Binding-site contacts:
Ligand atom CAW contacts residue ALA92 of chain 1.B at 3.2 Å (hydrophobic).
Ligand atom CAP contacts residue GLU96 of chain 1.B at 2.9 Å.
Ligand atom CBA contacts residue ALA47 of chain 1.B at 3.2 Å (hydrophobic).
Ligand atom NAB contacts residue SER55 of chain 1.B at 2.9 Å (h-bond).
Ligand atom CAG contacts residue LEU93 of chain 1.B at 3.9 Å (hydrophobic).
Ligand atom CAO contacts residue HIS103 of chain 1.B at 3.8 Å.
Ligand atom CAG contacts residue ALA47 of chain 1.B at 3.8 Å (hydrophobic).
Ligand atom CAW contacts residue ALA47 of chain 1.B at 3.5 Å (hydrophobic).
Ligand atom CAN contacts residue ALA92 of chain 1.B at 3.3 Å (hydrophobic).
Ligand atom BRD contacts residue ALA58 of chain 1.B at 3.8 Å.
Ligand atom CAL contacts residue ALA92 of chain 1.B at 3.6 Å (hydrophobic).
Ligand atom CAV contacts residue SER99 of chain 1.B at 3.9 Å.
Ligand atom CAF contacts residue LEU100 of chain 1.B at 3.8 Å (hydrophobic).
Ligand atom CAO contacts residue SER55 of chain 1.B at 3.5 Å.
Ligand atom CAY contacts residue VAL50 of chain 1.B at 3.8 Å (hydrophobic).
Ligand atom CAM contacts residue LEU100 of chain 1.B at 3.5 Å (hydrophobic).
Ligand atom CAE contacts residue GLU96 of chain 1.B at 3.6 Å.
Ligand atom CAX contacts residue SER55 of chain 1.B at 3.7 Å.
Ligand atom CAY contacts residue GLU96 of chain 1.B at 3.6 Å.
Ligand atom CAN contacts residue ALA47 of chain 1.B at 3.9 Å (hydrophobic).
Ligand atom CBB contacts residue LEU100 of chain 1.B at 3.8 Å (hydrophobic).
Ligand atom CBC contacts residue ALA92 of chain 1.B at 3.7 Å (hydrophobic).
Ligand atom CAY contacts residue LEU93 of chain 1.B at 3.5 Å (hydrophobic).
Ligand atom CAJ contacts residue VAL50 of chain 1.B at 3.4 Å (hydrophobic).
Ligand atom CAF contacts residue GLU96 of chain 1.B at 3.8 Å.
Ligand atom CAI contacts residue VAL50 of chain 1.B at 3.4 Å (hydrophobic).
Ligand atom CAH contacts residue LEU100 of chain 1.B at 3.6 Å (hydrophobic).
Ligand atom CAI contacts residue LEU93 of chain 1.B at 3.5 Å (hydrophobic).
Ligand atom CAZ contacts residue GLU96 of chain 1.B at 3.6 Å.
Ligand atom CAR contacts residue ARG51 of chain 1.B at 3.7 Å.
Ligand atom CAT contacts residue SER55 of chain 1.B at 3.9 Å.
Ligand atom CAQ contacts residue ALA47 of chain 1.B at 3.6 Å (hydrophobic).
Ligand atom CAJ contacts residue LEU93 of chain 1.B at 2.7 Å (hydrophobic).
Ligand atom CAE contacts residue LEU93 of chain 1.B at 3.5 Å (hydrophobic).
Ligand atom CBD contacts residue SER55 of chain 1.B at 3.8 Å.
Ligand atom CAQ contacts residue ALA92 of chain 1.B at 3.9 Å (hydrophobic).
Ligand atom CAM contacts residue VAL54 of chain 1.B at 3.3 Å (hydrophobic).
Ligand atom CAL contacts residue ALA47 of chain 1.B at 3.2 Å (hydrophobic).
Ligand atom CAV contacts residue HIS103 of chain 1.B at 3.7 Å.
Ligand atom CAK contacts residue VAL50 of chain 1.B at 3.8 Å (hydrophobic).

Sequence of chain 1.B:
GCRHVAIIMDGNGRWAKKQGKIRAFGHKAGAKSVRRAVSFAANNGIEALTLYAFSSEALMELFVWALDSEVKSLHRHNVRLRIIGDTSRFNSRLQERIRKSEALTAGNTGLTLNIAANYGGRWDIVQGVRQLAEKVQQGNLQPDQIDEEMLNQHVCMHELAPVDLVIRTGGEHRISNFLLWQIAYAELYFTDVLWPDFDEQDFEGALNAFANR

A small-molecule ligand and the protein it binds are described below.
Small molecule (SMILES): NCCc1cc(Br)cc(C#Cc2cccc(C#Cc3cc(Br)cc(CCN)c3)c2)c1